A protein and the small-molecule ligand that binds it are described below.
Small molecule (SMILES): CC(=O)N[C@H]1[C@H](O[C@H]2[C@H](O)[C@@H](NC(C)=O)CO[C@@H]2CO)O[C@H](CO)[C@@H](O)[C@@H]1O

Binding-site contacts:
Ligand atom C2 contacts residue ASN160 of chain 1.A at 2.6 Å.
Ligand atom O5 contacts residue ASN160 of chain 1.A at 2.4 Å (h-bond).
Ligand atom O7 contacts residue ASN160 of chain 1.A at 3.5 Å (h-bond).
Ligand atom C1 contacts residue ASN160 of chain 1.A at 1.5 Å.
Ligand atom C3 contacts residue ASN160 of chain 1.A at 3.8 Å.
Ligand atom O7 contacts residue ILE157 of chain 1.A at 4.3 Å.
Ligand atom C5 contacts residue ASN160 of chain 1.A at 3.7 Å.
Ligand atom N2 contacts residue ASN160 of chain 1.A at 3.0 Å (h-bond).
Ligand atom C7 contacts residue ASN160 of chain 1.A at 3.5 Å.
Ligand atom C8 contacts residue THR161 of chain 1.A at 4.0 Å.
Ligand atom C4 contacts residue ASN160 of chain 1.A at 4.3 Å.

Sequence of chain 1.A:
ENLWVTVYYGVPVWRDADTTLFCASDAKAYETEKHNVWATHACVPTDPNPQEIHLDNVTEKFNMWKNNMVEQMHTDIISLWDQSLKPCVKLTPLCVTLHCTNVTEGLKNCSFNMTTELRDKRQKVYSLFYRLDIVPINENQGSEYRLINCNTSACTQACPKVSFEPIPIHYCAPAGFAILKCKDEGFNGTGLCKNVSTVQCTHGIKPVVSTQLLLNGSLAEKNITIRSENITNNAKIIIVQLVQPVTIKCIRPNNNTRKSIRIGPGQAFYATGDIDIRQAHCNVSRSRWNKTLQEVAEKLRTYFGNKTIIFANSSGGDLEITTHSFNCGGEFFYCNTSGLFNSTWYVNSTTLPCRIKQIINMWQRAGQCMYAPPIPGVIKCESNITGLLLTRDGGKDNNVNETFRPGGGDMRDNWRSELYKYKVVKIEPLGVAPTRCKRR